This protein binds this small molecule.
Small molecule (SMILES): CC(=O)N[C@@H]1[C@@H](O)[C@H](O)[C@@H](CO)O[C@H]1O

Binding-site contacts:
Ligand atom N2 contacts residue ASN108 of chain 1.B at 2.9 Å (h-bond).
Ligand atom C7 contacts residue PHE118 of chain 1.B at 4.4 Å (hydrophobic).
Ligand atom C7 contacts residue CYS143 of chain 1.B at 4.3 Å (hydrophobic).
Ligand atom C3 contacts residue ASN108 of chain 1.B at 3.7 Å.
Ligand atom C4 contacts residue ASP144 of chain 1.B at 4.5 Å.
Ligand atom C8 contacts residue ASN148 of chain 1.B at 3.7 Å.
Ligand atom C8 contacts residue ASP144 of chain 1.B at 3.5 Å.
Ligand atom O7 contacts residue TYR142 of chain 1.B at 3.3 Å (h-bond).
Ligand atom C4 contacts residue ASN108 of chain 1.B at 4.2 Å.
Ligand atom O5 contacts residue ASN108 of chain 1.B at 2.4 Å (h-bond).
Ligand atom O7 contacts residue CYS143 of chain 1.B at 3.6 Å.
Ligand atom C3 contacts residue ASP144 of chain 1.B at 3.6 Å.
Ligand atom N2 contacts residue ASP144 of chain 1.B at 3.6 Å (salt-bridge).
Ligand atom C1 contacts residue PHE118 of chain 1.B at 4.5 Å (hydrophobic).
Ligand atom C8 contacts residue GLY107 of chain 1.B at 4.2 Å.
Ligand atom C7 contacts residue ASP144 of chain 1.B at 3.5 Å.
Ligand atom C2 contacts residue ASN108 of chain 1.B at 2.4 Å.
Ligand atom C8 contacts residue TYR142 of chain 1.B at 4.1 Å (hydrophobic).
Ligand atom C7 contacts residue TYR142 of chain 1.B at 4.0 Å (hydrophobic).
Ligand atom C8 contacts residue ASN108 of chain 1.B at 4.4 Å.
Ligand atom C2 contacts residue PHE118 of chain 1.B at 4.4 Å (hydrophobic).
Ligand atom C7 contacts residue ASN108 of chain 1.B at 3.2 Å.
Ligand atom C1 contacts residue ASN108 of chain 1.B at 1.4 Å.
Ligand atom N2 contacts residue ASN148 of chain 1.B at 4.4 Å.
Ligand atom C3 contacts residue PHE118 of chain 1.B at 4.2 Å (hydrophobic).
Ligand atom C5 contacts residue ASN108 of chain 1.B at 3.7 Å.
Ligand atom O3 contacts residue ASP144 of chain 1.B at 2.5 Å (salt-bridge).
Ligand atom N2 contacts residue PHE118 of chain 1.B at 3.7 Å.
Ligand atom O7 contacts residue ASN108 of chain 1.B at 3.2 Å (h-bond).
Ligand atom O7 contacts residue ASP144 of chain 1.B at 3.0 Å (salt-bridge).
Ligand atom C8 contacts residue PHE118 of chain 1.B at 3.6 Å (hydrophobic).
Ligand atom C8 contacts residue CYS143 of chain 1.B at 4.0 Å (hydrophobic).
Ligand atom C7 contacts residue ASN148 of chain 1.B at 4.3 Å.
Ligand atom C2 contacts residue ASP144 of chain 1.B at 3.7 Å.
Ligand atom O3 contacts residue ASN148 of chain 1.B at 4.5 Å.

Sequence of chain 1.B:
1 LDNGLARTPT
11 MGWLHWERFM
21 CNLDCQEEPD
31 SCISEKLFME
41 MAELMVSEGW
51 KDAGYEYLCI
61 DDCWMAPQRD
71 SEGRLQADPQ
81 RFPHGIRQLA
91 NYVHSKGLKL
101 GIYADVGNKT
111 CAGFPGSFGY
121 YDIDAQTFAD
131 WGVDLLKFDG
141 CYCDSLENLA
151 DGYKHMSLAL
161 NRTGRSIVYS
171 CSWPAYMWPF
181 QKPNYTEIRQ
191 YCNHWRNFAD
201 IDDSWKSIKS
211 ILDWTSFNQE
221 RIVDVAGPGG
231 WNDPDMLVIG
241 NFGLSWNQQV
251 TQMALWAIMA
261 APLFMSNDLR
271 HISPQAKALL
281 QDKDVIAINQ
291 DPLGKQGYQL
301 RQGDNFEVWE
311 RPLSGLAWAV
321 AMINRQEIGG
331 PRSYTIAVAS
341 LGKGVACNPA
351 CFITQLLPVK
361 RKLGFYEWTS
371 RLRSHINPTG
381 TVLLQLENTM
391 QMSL